Sequence of chain 1.M:
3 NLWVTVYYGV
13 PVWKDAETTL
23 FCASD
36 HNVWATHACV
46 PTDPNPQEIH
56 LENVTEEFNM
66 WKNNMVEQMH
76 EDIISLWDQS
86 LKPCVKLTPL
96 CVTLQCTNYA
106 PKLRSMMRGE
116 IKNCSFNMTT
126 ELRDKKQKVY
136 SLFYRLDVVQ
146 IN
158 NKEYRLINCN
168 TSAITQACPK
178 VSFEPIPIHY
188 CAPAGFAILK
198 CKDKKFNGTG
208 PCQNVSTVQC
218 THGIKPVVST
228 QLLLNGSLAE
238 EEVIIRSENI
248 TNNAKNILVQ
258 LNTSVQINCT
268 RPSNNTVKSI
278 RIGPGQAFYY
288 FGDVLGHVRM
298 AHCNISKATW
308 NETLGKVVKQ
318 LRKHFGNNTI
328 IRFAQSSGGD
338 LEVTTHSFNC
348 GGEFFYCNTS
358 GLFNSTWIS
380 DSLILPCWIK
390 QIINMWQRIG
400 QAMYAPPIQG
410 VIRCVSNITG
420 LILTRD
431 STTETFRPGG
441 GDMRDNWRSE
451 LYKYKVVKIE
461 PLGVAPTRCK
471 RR

The protein below binds the small molecule below.
Small molecule (SMILES): CC(=O)N[C@@H]1[C@@H](O)[C@H](O)[C@@H](CO)O[C@H]1O

Binding-site contacts:
Ligand atom O6 contacts residue LYS313 of chain 1.M at 3.6 Å.
Ligand atom O7 contacts residue GLU238 of chain 1.M at 3.6 Å.
Ligand atom O5 contacts residue GLU239 of chain 1.M at 4.1 Å.
Ligand atom C2 contacts residue ASN259 of chain 1.M at 2.4 Å.
Ligand atom N2 contacts residue ASN259 of chain 1.M at 2.8 Å (h-bond).
Ligand atom C2 contacts residue GLU238 of chain 1.M at 3.7 Å.
Ligand atom C1 contacts residue LYS313 of chain 1.M at 4.0 Å.
Ligand atom C7 contacts residue GLU238 of chain 1.M at 4.5 Å.
Ligand atom O5 contacts residue ASN259 of chain 1.M at 2.4 Å (h-bond).
Ligand atom C7 contacts residue THR260 of chain 1.M at 4.2 Å.
Ligand atom C5 contacts residue LYS313 of chain 1.M at 3.8 Å.
Ligand atom C4 contacts residue ASN259 of chain 1.M at 4.2 Å.
Ligand atom C3 contacts residue ASN259 of chain 1.M at 3.7 Å.
Ligand atom C8 contacts residue ASN259 of chain 1.M at 4.2 Å.
Ligand atom N2 contacts residue THR260 of chain 1.M at 3.7 Å.
Ligand atom O5 contacts residue LYS313 of chain 1.M at 4.0 Å.
Ligand atom O7 contacts residue ASN259 of chain 1.M at 3.4 Å (h-bond).
Ligand atom C1 contacts residue GLU238 of chain 1.M at 3.7 Å.
Ligand atom C7 contacts residue ASN259 of chain 1.M at 3.2 Å.
Ligand atom O5 contacts residue GLU238 of chain 1.M at 3.5 Å (salt-bridge).
Ligand atom C5 contacts residue ASN259 of chain 1.M at 3.7 Å.
Ligand atom C8 contacts residue THR260 of chain 1.M at 3.8 Å.
Ligand atom O7 contacts residue GLU237 of chain 1.M at 4.0 Å.
Ligand atom C6 contacts residue LYS313 of chain 1.M at 4.2 Å.
Ligand atom C1 contacts residue ASN259 of chain 1.M at 1.4 Å.